The small molecule below binds the protein below.
Small molecule (SMILES): [H]/N=C(/N)N1CCC[C@@H](CNC(=O)C[C@H](NS(=O)(=O)c2ccc3ccccc3c2)C(=O)N2CC[C@@H](C)C[C@@H]2C(=O)O)C1

Sequence of chain 1.B:
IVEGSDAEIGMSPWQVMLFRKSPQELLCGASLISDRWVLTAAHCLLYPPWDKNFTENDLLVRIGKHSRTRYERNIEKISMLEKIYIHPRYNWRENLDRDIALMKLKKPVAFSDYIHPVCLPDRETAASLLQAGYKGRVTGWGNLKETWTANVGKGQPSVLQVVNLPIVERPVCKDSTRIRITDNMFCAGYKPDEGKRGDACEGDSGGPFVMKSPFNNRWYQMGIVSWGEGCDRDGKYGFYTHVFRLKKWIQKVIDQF

Binding-site contacts:
Ligand atom C19 contacts residue TRP227 of chain 1.B at 3.6 Å (hydrophobic).
Ligand atom C28 contacts residue TRP50 of chain 1.B at 3.5 Å (hydrophobic).
Ligand atom C41 contacts residue GLY228 of chain 1.B at 3.6 Å.
Ligand atom N43 contacts residue GLY230 of chain 1.B at 2.9 Å (h-bond).
Ligand atom C2 contacts residue GLY228 of chain 1.B at 3.5 Å.
Ligand atom N43 contacts residue ALA200 of chain 1.B at 3.6 Å.
Ligand atom C27 contacts residue CYS201 of chain 1.B at 3.8 Å (hydrophobic).
Ligand atom C39 contacts residue LEU96 of chain 1.B at 3.7 Å (hydrophobic).
Ligand atom C41 contacts residue ASP199 of chain 1.B at 3.7 Å.
Ligand atom S7 contacts residue GLY228 of chain 1.B at 3.7 Å.
Ligand atom N42 contacts residue ASP199 of chain 1.B at 3.0 Å (salt-bridge).
Ligand atom C20 contacts residue CYS231 of chain 1.B at 3.8 Å (hydrophobic).
Ligand atom N37 contacts residue TRP227 of chain 1.B at 3.5 Å.
Ligand atom O6 contacts residue GLY228 of chain 1.B at 2.8 Å (h-bond).
Ligand atom O15 contacts residue GLY230 of chain 1.B at 3.1 Å (h-bond).
Ligand atom O12 contacts residue GLY228 of chain 1.B at 3.6 Å (h-bond).
Ligand atom N43 contacts residue GLY228 of chain 1.B at 3.5 Å.
Ligand atom C36 contacts residue TYR47 of chain 1.B at 3.1 Å (hydrophobic).
Ligand atom N37 contacts residue GLY228 of chain 1.B at 3.4 Å (h-bond).
Ligand atom N3 contacts residue GLY228 of chain 1.B at 2.7 Å (h-bond).
Ligand atom C38 contacts residue SER205 of chain 1.B at 3.3 Å.
Ligand atom C9 contacts residue SER226 of chain 1.B at 3.7 Å.
Ligand atom C16 contacts residue LEU96 of chain 1.B at 3.5 Å (hydrophobic).
Ligand atom O12 contacts residue GLU229 of chain 1.B at 3.4 Å.
Ligand atom N43 contacts residue ASP199 of chain 1.B at 2.8 Å (salt-bridge).
Ligand atom C40 contacts residue VAL225 of chain 1.B at 3.7 Å (hydrophobic).
Ligand atom O23 contacts residue TRP50 of chain 1.B at 3.4 Å.
Ligand atom C16 contacts residue HIS43 of chain 1.B at 3.4 Å.
Ligand atom C32 contacts residue GLY230 of chain 1.B at 3.5 Å.
Ligand atom C32 contacts residue GLY228 of chain 1.B at 3.5 Å.
Ligand atom N42 contacts residue GLY238 of chain 1.B at 3.1 Å.
Ligand atom C26 contacts residue ILE179 of chain 1.B at 3.7 Å (hydrophobic).
Ligand atom C41 contacts residue ALA200 of chain 1.B at 3.8 Å (hydrophobic).
Ligand atom C10 contacts residue HIS43 of chain 1.B at 3.6 Å.
Ligand atom C1 contacts residue GLY228 of chain 1.B at 3.5 Å.
Ligand atom C29 contacts residue TYR47 of chain 1.B at 3.4 Å (hydrophobic).
Ligand atom O6 contacts residue TRP227 of chain 1.B at 3.5 Å.
Ligand atom C26 contacts residue TRP227 of chain 1.B at 3.5 Å (hydrophobic).
Ligand atom O15 contacts residue GLY228 of chain 1.B at 3.7 Å.
Ligand atom C31 contacts residue TYR47 of chain 1.B at 3.1 Å (hydrophobic).